Sequence of chain 1.A:
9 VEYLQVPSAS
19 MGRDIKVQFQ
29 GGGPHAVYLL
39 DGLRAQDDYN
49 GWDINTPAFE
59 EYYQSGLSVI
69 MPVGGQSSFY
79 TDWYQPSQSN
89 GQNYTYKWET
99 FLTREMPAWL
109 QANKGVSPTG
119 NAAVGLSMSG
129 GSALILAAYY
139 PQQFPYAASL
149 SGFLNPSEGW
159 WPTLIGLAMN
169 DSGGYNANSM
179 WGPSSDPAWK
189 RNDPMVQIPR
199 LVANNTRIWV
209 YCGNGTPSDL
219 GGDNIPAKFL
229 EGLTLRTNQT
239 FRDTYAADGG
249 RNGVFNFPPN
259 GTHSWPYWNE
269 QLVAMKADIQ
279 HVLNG

The small molecule below binds the protein below.
Small molecule (SMILES): CCCCCCCCCCCC[C@H](CCP(=O)(O)OC)[C@H](C(C)=O)C(=O)OC

Binding-site contacts:
Ligand atom O07 contacts residue LEU41 of chain 1.A at 3.2 Å (h-bond).
Ligand atom C16 contacts residue PRO224 of chain 1.A at 4.5 Å (hydrophobic).
Ligand atom O17 contacts residue HIS261 of chain 1.A at 4.3 Å.
Ligand atom C11 contacts residue LEU228 of chain 1.A at 4.3 Å (hydrophobic).
Ligand atom O06 contacts residue PRO224 of chain 1.A at 3.5 Å.
Ligand atom C14 contacts residue HIS261 of chain 1.A at 4.0 Å.
Ligand atom O17 contacts residue LEU41 of chain 1.A at 3.2 Å (h-bond).
Ligand atom O04 contacts residue PRO224 of chain 1.A at 4.1 Å.
Ligand atom O04 contacts residue LEU228 of chain 1.A at 3.6 Å.
Ligand atom C15 contacts residue TRP263 of chain 1.A at 4.4 Å (hydrophobic).
Ligand atom O05 contacts residue TRP266 of chain 1.A at 3.6 Å.
Ligand atom O05 contacts residue HIS261 of chain 1.A at 3.6 Å.
Ligand atom O04 contacts residue HIS261 of chain 1.A at 4.5 Å.
Ligand atom C15 contacts residue TRP266 of chain 1.A at 3.5 Å (hydrophobic).
Ligand atom O04 contacts residue ALA225 of chain 1.A at 4.3 Å.
Ligand atom O17 contacts residue GLY40 of chain 1.A at 4.1 Å.
Ligand atom O07 contacts residue ARG42 of chain 1.A at 3.7 Å.
Ligand atom C13 contacts residue PRO224 of chain 1.A at 4.3 Å (hydrophobic).
Ligand atom C18 contacts residue LEU41 of chain 1.A at 3.6 Å (hydrophobic).
Ligand atom O17 contacts residue MET126 of chain 1.A at 4.1 Å.
Ligand atom O17 contacts residue SER125 of chain 1.A at 2.5 Å (h-bond).
Ligand atom P01 contacts residue LEU41 of chain 1.A at 3.8 Å.
Ligand atom O07 contacts residue GLY40 of chain 1.A at 3.7 Å.
Ligand atom O05 contacts residue SER125 of chain 1.A at 3.8 Å.
Ligand atom C15 contacts residue HIS261 of chain 1.A at 4.2 Å.
Ligand atom C03 contacts residue LEU41 of chain 1.A at 4.1 Å (hydrophobic).
Ligand atom P01 contacts residue SER125 of chain 1.A at 3.6 Å.